Sequence of chain 1.A:
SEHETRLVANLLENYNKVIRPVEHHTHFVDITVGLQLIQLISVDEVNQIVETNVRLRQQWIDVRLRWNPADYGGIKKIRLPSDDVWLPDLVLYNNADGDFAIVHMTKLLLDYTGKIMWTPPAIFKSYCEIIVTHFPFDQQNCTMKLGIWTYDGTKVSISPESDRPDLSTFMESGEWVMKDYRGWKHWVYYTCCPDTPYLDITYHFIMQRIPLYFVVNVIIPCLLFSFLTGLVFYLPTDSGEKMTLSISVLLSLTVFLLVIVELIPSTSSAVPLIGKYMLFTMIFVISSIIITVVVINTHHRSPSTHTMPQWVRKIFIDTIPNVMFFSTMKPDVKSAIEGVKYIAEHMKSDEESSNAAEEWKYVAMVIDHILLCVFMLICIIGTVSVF

Binding-site contacts:
Ligand atom C27 contacts residue LEU410 of chain 1.A at 4.5 Å (hydrophobic).
Ligand atom O1 contacts residue ARG301 of chain 1.A at 4.1 Å.
Ligand atom C7 contacts residue PHE316 of chain 1.A at 3.1 Å (hydrophobic).
Ligand atom C15 contacts residue ILE406 of chain 1.A at 3.5 Å (hydrophobic).
Ligand atom C18 contacts residue VAL294 of chain 1.A at 3.8 Å (hydrophobic).
Ligand atom C19 contacts residue VAL294 of chain 1.A at 3.2 Å (hydrophobic).
Ligand atom C8 contacts residue ILE406 of chain 1.A at 3.5 Å (hydrophobic).
Ligand atom C27 contacts residue VAL413 of chain 1.A at 3.6 Å (hydrophobic).
Ligand atom C8 contacts residue PHE316 of chain 1.A at 4.2 Å (hydrophobic).
Ligand atom C11 contacts residue VAL294 of chain 1.A at 4.5 Å (hydrophobic).
Ligand atom C25 contacts residue LEU410 of chain 1.A at 3.7 Å (hydrophobic).
Ligand atom C25 contacts residue ILE291 of chain 1.A at 4.1 Å (hydrophobic).
Ligand atom C23 contacts residue ILE291 of chain 1.A at 3.7 Å (hydrophobic).
Ligand atom C15 contacts residue PHE316 of chain 1.A at 3.2 Å (hydrophobic).
Ligand atom C7 contacts residue ILE406 of chain 1.A at 3.1 Å (hydrophobic).
Ligand atom C23 contacts residue LEU410 of chain 1.A at 4.4 Å (hydrophobic).
Ligand atom C22 contacts residue LEU410 of chain 1.A at 4.4 Å (hydrophobic).
Ligand atom C4 contacts residue THR298 of chain 1.A at 4.2 Å.
Ligand atom C14 contacts residue ILE406 of chain 1.A at 4.0 Å (hydrophobic).
Ligand atom O1 contacts residue TRP399 of chain 1.A at 4.3 Å.
Ligand atom C16 contacts residue ILE406 of chain 1.A at 4.2 Å (hydrophobic).
Ligand atom C18 contacts residue ILE291 of chain 1.A at 4.3 Å (hydrophobic).
Ligand atom C24 contacts residue LEU410 of chain 1.A at 4.2 Å (hydrophobic).
Ligand atom C4 contacts residue TRP399 of chain 1.A at 4.4 Å (hydrophobic).
Ligand atom C6 contacts residue ILE406 of chain 1.A at 3.7 Å (hydrophobic).
Ligand atom C19 contacts residue THR298 of chain 1.A at 4.3 Å.
Ligand atom C6 contacts residue PHE316 of chain 1.A at 4.0 Å (hydrophobic).
Ligand atom C14 contacts residue PHE316 of chain 1.A at 3.8 Å (hydrophobic).
Ligand atom C16 contacts residue PHE316 of chain 1.A at 4.3 Å (hydrophobic).
Ligand atom C26 contacts residue ILE291 of chain 1.A at 3.7 Å (hydrophobic).
Ligand atom C6 contacts residue VAL402 of chain 1.A at 4.5 Å (hydrophobic).
Ligand atom C24 contacts residue ILE291 of chain 1.A at 4.5 Å (hydrophobic).
Ligand atom C10 contacts residue VAL294 of chain 1.A at 4.5 Å (hydrophobic).
Ligand atom C5 contacts residue THR298 of chain 1.A at 4.5 Å.

A small-molecule ligand and the protein it binds are described below.
Small molecule (SMILES): CC(C)CCC[C@@H](C)[C@H]1CC[C@H]2[C@@H]3CC=C4C[C@@H](O)CC[C@]4(C)[C@H]3CC[C@]12C